The protein below binds the small molecule below.
Small molecule (SMILES): CC(=O)N[C@H]1[C@H](O[C@H]2[C@H](O)[C@@H](NC(C)=O)CO[C@@H]2CO)O[C@H](CO)[C@@H](O)[C@@H]1O

Sequence of chain 1.C:
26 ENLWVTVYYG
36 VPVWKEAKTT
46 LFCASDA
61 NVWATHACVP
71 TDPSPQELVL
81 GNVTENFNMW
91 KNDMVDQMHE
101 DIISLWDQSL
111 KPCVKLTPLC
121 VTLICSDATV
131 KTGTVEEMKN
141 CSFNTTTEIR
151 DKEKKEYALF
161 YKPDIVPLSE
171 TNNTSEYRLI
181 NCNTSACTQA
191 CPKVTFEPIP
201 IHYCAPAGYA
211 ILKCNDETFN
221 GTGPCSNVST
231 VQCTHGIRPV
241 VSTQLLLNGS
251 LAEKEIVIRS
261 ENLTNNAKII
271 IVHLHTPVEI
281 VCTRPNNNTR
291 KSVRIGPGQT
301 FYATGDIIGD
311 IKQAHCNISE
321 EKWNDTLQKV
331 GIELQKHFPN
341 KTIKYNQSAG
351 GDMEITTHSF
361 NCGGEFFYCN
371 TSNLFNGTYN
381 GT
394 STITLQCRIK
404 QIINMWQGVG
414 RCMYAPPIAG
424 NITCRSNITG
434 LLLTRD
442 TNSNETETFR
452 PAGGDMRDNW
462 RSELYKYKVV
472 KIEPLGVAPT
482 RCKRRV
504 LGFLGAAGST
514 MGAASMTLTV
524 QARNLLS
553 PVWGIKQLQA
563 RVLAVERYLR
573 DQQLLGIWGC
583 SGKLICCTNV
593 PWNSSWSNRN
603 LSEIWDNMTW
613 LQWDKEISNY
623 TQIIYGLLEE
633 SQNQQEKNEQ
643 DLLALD

Binding-site contacts:
Ligand atom C8 contacts residue VAL281 of chain 1.C at 4.3 Å (hydrophobic).
Ligand atom O7 contacts residue ASN317 of chain 1.C at 3.9 Å.
Ligand atom O5 contacts residue THR395 of chain 1.C at 4.1 Å.
Ligand atom C7 contacts residue ASN317 of chain 1.C at 3.7 Å.
Ligand atom C1 contacts residue ASN317 of chain 1.C at 1.4 Å.
Ligand atom C2 contacts residue HIS315 of chain 1.C at 4.0 Å.
Ligand atom C8 contacts residue HIS315 of chain 1.C at 4.1 Å.
Ligand atom O5 contacts residue ASN317 of chain 1.C at 2.3 Å (h-bond).
Ligand atom C7 contacts residue HIS315 of chain 1.C at 4.1 Å.
Ligand atom C1 contacts residue HIS315 of chain 1.C at 4.1 Å.
Ligand atom C8 contacts residue THR283 of chain 1.C at 3.9 Å.
Ligand atom C5 contacts residue ASN317 of chain 1.C at 3.7 Å.
Ligand atom N2 contacts residue ASN317 of chain 1.C at 3.0 Å (h-bond).
Ligand atom O6 contacts residue THR395 of chain 1.C at 3.8 Å.
Ligand atom C4 contacts residue ASN317 of chain 1.C at 4.2 Å.
Ligand atom C2 contacts residue ASN317 of chain 1.C at 2.5 Å.
Ligand atom N2 contacts residue HIS315 of chain 1.C at 3.2 Å (h-bond).
Ligand atom C3 contacts residue HIS315 of chain 1.C at 4.1 Å.
Ligand atom C3 contacts residue ASN317 of chain 1.C at 3.8 Å.